A small-molecule ligand and the protein it binds are described below.
Small molecule (SMILES): CC(=O)N[C@@H]1[C@@H](O)[C@H](O)[C@@H](CO)O[C@H]1O

Binding-site contacts:
Ligand atom C2 contacts residue ASN331 of chain 1.A at 2.4 Å.
Ligand atom C3 contacts residue ASN331 of chain 1.A at 3.8 Å.
Ligand atom C1 contacts residue GLN580 of chain 1.A at 4.0 Å.
Ligand atom C4 contacts residue ASN331 of chain 1.A at 4.2 Å.
Ligand atom O7 contacts residue GLN580 of chain 1.A at 2.9 Å (h-bond).
Ligand atom O5 contacts residue GLN580 of chain 1.A at 4.1 Å.
Ligand atom N2 contacts residue ASN331 of chain 1.A at 2.9 Å (h-bond).
Ligand atom C7 contacts residue GLN580 of chain 1.A at 4.0 Å.
Ligand atom C5 contacts residue GLN580 of chain 1.A at 4.0 Å.
Ligand atom O5 contacts residue ASN331 of chain 1.A at 2.4 Å (h-bond).
Ligand atom C5 contacts residue ASN331 of chain 1.A at 3.7 Å.
Ligand atom C2 contacts residue GLN580 of chain 1.A at 4.3 Å.
Ligand atom O4 contacts residue GLN580 of chain 1.A at 4.3 Å.
Ligand atom O7 contacts residue ASN331 of chain 1.A at 3.7 Å.
Ligand atom C4 contacts residue GLN580 of chain 1.A at 4.3 Å.
Ligand atom C7 contacts residue ASN331 of chain 1.A at 3.5 Å.
Ligand atom C1 contacts residue ASN331 of chain 1.A at 1.4 Å.
Ligand atom O7 contacts residue PRO579 of chain 1.A at 3.6 Å (h-bond).
Ligand atom C3 contacts residue GLN580 of chain 1.A at 3.8 Å.

Sequence of chain 1.A:
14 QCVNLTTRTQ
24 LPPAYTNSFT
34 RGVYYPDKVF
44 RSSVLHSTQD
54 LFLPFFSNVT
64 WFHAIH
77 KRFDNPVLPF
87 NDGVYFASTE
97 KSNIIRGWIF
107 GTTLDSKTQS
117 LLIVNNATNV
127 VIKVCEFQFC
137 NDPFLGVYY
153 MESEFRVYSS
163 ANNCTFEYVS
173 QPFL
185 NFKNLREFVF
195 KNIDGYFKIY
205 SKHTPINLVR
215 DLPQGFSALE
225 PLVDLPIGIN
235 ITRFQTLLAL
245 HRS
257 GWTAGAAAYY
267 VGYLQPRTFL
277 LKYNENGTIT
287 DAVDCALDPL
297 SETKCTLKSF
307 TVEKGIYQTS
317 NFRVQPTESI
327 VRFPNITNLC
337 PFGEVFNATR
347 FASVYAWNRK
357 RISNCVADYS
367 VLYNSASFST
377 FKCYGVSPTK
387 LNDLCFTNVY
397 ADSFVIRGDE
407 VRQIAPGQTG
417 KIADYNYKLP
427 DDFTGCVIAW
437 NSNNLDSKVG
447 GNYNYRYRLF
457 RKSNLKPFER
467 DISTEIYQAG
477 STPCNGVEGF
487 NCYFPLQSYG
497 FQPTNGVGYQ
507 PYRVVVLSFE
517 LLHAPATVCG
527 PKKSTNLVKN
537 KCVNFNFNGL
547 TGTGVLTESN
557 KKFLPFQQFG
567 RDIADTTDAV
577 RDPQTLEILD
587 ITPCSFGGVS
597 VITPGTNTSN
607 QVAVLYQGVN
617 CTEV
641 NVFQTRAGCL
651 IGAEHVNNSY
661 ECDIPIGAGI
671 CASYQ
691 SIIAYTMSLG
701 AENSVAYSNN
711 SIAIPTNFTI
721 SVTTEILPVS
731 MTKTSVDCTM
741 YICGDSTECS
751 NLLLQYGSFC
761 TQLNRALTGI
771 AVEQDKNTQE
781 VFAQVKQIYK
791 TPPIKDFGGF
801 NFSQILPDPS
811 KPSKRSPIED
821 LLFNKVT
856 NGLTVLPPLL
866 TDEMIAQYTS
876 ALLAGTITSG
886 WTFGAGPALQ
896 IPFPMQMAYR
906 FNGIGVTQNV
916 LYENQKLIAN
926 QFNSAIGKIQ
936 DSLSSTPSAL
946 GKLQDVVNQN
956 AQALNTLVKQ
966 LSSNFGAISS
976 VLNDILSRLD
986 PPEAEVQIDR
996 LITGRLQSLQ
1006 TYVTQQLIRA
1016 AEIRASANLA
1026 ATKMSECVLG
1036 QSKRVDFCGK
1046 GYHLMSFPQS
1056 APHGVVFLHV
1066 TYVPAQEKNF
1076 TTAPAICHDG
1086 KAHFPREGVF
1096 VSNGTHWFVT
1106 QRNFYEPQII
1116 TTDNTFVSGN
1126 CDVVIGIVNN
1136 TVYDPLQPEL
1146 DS